Binding-site contacts:
Ligand atom C2 contacts residue ASN12 of chain 11.F at 3.2 Å.
Ligand atom C1 contacts residue ASN12 of chain 11.F at 2.1 Å.
Ligand atom N2 contacts residue ASN12 of chain 11.F at 3.8 Å.
Ligand atom O7 contacts residue ASN12 of chain 11.F at 3.7 Å.
Ligand atom O5 contacts residue ASN12 of chain 11.F at 2.7 Å (h-bond).
Ligand atom C7 contacts residue ASN12 of chain 11.F at 3.9 Å.
Ligand atom C5 contacts residue ASN12 of chain 11.F at 4.1 Å.

A protein and the small-molecule ligand that binds it are described below.
Small molecule (SMILES): CC(=O)N[C@H]1[C@H](O[C@H]2[C@H](O)[C@@H](NC(C)=O)CO[C@@H]2CO)O[C@H](CO)[C@@H](O)[C@@H]1O

Sequence of chain 11.F:
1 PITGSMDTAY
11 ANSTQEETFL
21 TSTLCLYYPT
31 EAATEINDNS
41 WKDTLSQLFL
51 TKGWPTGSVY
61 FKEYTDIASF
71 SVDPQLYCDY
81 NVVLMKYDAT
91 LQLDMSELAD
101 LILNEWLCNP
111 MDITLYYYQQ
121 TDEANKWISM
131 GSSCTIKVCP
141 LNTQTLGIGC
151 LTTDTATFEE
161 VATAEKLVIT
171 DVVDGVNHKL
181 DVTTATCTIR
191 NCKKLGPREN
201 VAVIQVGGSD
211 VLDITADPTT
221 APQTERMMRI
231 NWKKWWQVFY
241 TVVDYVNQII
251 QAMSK